Sequence of chain 2.A:
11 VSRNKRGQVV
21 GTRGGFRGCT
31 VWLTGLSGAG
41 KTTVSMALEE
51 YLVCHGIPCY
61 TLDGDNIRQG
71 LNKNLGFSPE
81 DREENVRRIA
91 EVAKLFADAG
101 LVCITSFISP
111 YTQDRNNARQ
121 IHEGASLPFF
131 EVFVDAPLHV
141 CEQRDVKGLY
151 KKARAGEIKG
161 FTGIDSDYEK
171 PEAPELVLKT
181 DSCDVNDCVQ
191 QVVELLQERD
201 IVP

Binding-site contacts:
Ligand atom C2 contacts residue ILE108 of chain 2.A at 3.5 Å (hydrophobic).
Ligand atom O3B contacts residue PHE107 of chain 2.A at 3.7 Å.
Ligand atom O2B contacts residue ARG82 of chain 2.A at 3.6 Å.
Ligand atom O1A contacts residue ASN85 of chain 2.A at 2.9 Å (h-bond).
Ligand atom C8 contacts residue PHE77 of chain 2.A at 3.4 Å (hydrophobic).
Ligand atom N1 contacts residue ARG82 of chain 2.A at 3.1 Å (salt-bridge).
Ligand atom N3 contacts residue PHE161 of chain 2.A at 3.7 Å.
Ligand atom O2B contacts residue ASN85 of chain 2.A at 2.9 Å (h-bond).
Ligand atom C5' contacts residue ILE108 of chain 2.A at 3.7 Å (hydrophobic).
Ligand atom N1 contacts residue PHE161 of chain 2.A at 3.5 Å.
Ligand atom O2A contacts residue ILE108 of chain 2.A at 2.8 Å (h-bond).
Ligand atom N9 contacts residue PHE77 of chain 2.A at 3.5 Å.
Ligand atom C2 contacts residue THR162 of chain 2.A at 3.5 Å.
Ligand atom O5' contacts residue ARG68 of chain 2.A at 3.5 Å (salt-bridge).
Ligand atom PA contacts residue ARG68 of chain 2.A at 3.7 Å.
Ligand atom C2 contacts residue ARG82 of chain 2.A at 3.7 Å.
Ligand atom N6 contacts residue PHE161 of chain 2.A at 3.6 Å.
Ligand atom O2B contacts residue ARG68 of chain 2.A at 2.9 Å (salt-bridge).
Ligand atom O3B contacts residue ILE108 of chain 2.A at 3.5 Å (h-bond).
Ligand atom N1 contacts residue THR162 of chain 2.A at 3.5 Å (h-bond).
Ligand atom C2 contacts residue PHE161 of chain 2.A at 3.8 Å (hydrophobic).
Ligand atom C5 contacts residue PHE161 of chain 2.A at 3.7 Å (hydrophobic).
Ligand atom O5' contacts residue PHE77 of chain 2.A at 3.6 Å.
Ligand atom N3 contacts residue ILE108 of chain 2.A at 3.6 Å.
Ligand atom O1A contacts residue ARG68 of chain 2.A at 2.8 Å (salt-bridge).
Ligand atom C5 contacts residue PHE77 of chain 2.A at 3.6 Å (hydrophobic).
Ligand atom C4 contacts residue PHE77 of chain 2.A at 3.5 Å (hydrophobic).
Ligand atom N1 contacts residue GLY160 of chain 2.A at 3.8 Å.
Ligand atom O1B contacts residue ARG82 of chain 2.A at 2.8 Å (salt-bridge).
Ligand atom C6 contacts residue PHE77 of chain 2.A at 3.7 Å (hydrophobic).
Ligand atom O1A contacts residue PHE107 of chain 2.A at 3.3 Å.
Ligand atom O3B contacts residue SER109 of chain 2.A at 2.8 Å (h-bond).
Ligand atom O2' contacts residue LEU149 of chain 2.A at 3.1 Å.
Ligand atom N7 contacts residue PHE77 of chain 2.A at 3.4 Å.
Ligand atom O4' contacts residue PHE77 of chain 2.A at 3.3 Å.
Ligand atom O1B contacts residue PRO110 of chain 2.A at 3.2 Å.
Ligand atom C6 contacts residue PHE161 of chain 2.A at 3.5 Å (hydrophobic).
Ligand atom O2A contacts residue PHE107 of chain 2.A at 3.2 Å.
Ligand atom N6 contacts residue GLY160 of chain 2.A at 3.3 Å (h-bond).
Ligand atom N6 contacts residue LYS159 of chain 2.A at 3.5 Å (salt-bridge).

The protein below binds the small molecule below.
Small molecule (SMILES): Nc1ncnc2c1ncn2[C@@H]1O[C@H](CO[P](=O)(O)OS(=O)(=O)O)[C@@H](O)[C@H]1O